Binding-site contacts:
Ligand atom O5 contacts residue SER284 of chain 1.B at 4.2 Å.
Ligand atom C6 contacts residue ASN318 of chain 1.B at 3.2 Å.
Ligand atom C5 contacts residue SER284 of chain 1.B at 4.5 Å.
Ligand atom C6 contacts residue SER284 of chain 1.B at 3.4 Å.
Ligand atom O6 contacts residue ASN318 of chain 1.B at 2.9 Å (h-bond).
Ligand atom O6 contacts residue SER284 of chain 1.B at 2.4 Å (h-bond).

This small molecule binds to this protein.
Small molecule (SMILES): CC(=O)N[C@@H]1[C@@H](O)[C@H](O)[C@@H](CO)O[C@H]1O

Sequence of chain 1.B:
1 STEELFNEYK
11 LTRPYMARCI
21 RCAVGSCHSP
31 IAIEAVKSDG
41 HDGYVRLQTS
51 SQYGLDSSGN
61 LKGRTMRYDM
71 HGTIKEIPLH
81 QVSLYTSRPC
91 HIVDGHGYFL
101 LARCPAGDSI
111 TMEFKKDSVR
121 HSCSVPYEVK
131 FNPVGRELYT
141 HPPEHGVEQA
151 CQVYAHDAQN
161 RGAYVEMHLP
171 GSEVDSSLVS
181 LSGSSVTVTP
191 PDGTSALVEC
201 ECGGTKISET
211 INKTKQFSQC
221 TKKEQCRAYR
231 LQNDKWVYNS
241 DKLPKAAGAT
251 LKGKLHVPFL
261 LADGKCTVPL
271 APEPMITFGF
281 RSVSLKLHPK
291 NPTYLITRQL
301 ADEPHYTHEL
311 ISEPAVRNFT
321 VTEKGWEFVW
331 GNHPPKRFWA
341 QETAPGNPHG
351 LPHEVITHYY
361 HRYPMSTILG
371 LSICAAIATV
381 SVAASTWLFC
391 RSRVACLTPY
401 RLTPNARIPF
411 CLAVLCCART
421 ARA